Sequence of chain 2.B:
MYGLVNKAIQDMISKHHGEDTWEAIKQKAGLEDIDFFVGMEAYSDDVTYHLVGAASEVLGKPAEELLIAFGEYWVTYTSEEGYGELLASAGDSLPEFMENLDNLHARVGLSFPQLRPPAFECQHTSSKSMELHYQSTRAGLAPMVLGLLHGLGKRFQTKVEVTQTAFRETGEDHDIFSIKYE

The protein below binds the small molecule below.
Small molecule (SMILES): O=C(O)CCCCN(CCc1ccccc1OCc1ccc(-c2ccc(Oc3ccccc3)cc2)cc1)Cc1ccc(C(=O)O)cc1

Binding-site contacts:
Ligand atom OAA contacts residue SER136 of chain 2.B at 3.1 Å (h-bond).
Ligand atom CAX contacts residue LEU4 of chain 2.B at 3.5 Å (hydrophobic).
Ligand atom CAF contacts residue MET40 of chain 2.B at 3.6 Å (hydrophobic).
Ligand atom CBB contacts residue LEU141 of chain 2.B at 3.7 Å (hydrophobic).
Ligand atom CAR contacts residue TYR83 of chain 2.B at 3.2 Å (hydrophobic).
Ligand atom CBB contacts residue MET1 of chain 2.B at 3.6 Å (hydrophobic).
Ligand atom CAK contacts residue TYR83 of chain 2.B at 3.3 Å (hydrophobic).
Ligand atom CAX contacts residue TYR83 of chain 2.B at 3.5 Å (hydrophobic).
Ligand atom CAP contacts residue LEU148 of chain 2.B at 3.6 Å (hydrophobic).
Ligand atom CAX contacts residue VAL108 of chain 2.B at 3.6 Å (hydrophobic).
Ligand atom OAD contacts residue MET1 of chain 2.B at 3.4 Å.
Ligand atom CBK contacts residue ARG138 of chain 2.B at 3.3 Å.
Ligand atom CBG contacts residue HIS105 of chain 2.B at 3.3 Å.
Ligand atom CBL contacts residue TRP74 of chain 2.B at 3.4 Å (hydrophobic).
Ligand atom OAC contacts residue TYR134 of chain 2.B at 2.5 Å (h-bond).
Ligand atom OAB contacts residue ARG116 of chain 2.B at 3.0 Å (salt-bridge).
Ligand atom CBP contacts residue ARG138 of chain 2.B at 3.7 Å.
Ligand atom CAW contacts residue TRP74 of chain 2.B at 3.4 Å (hydrophobic).
Ligand atom OAB contacts residue ARG138 of chain 2.B at 2.7 Å (salt-bridge).
Ligand atom OBH contacts residue TRP74 of chain 2.B at 3.1 Å (h-bond).
Ligand atom CAG contacts residue SER111 of chain 2.B at 3.3 Å.
Ligand atom CBC contacts residue HIS105 of chain 2.B at 3.5 Å.
Ligand atom OAC contacts residue PRO118 of chain 2.B at 3.7 Å.
Ligand atom CAF contacts residue PHE112 of chain 2.B at 3.2 Å (hydrophobic).
Ligand atom CAE contacts residue SER111 of chain 2.B at 3.5 Å.
Ligand atom CBE contacts residue LEU148 of chain 2.B at 3.7 Å (hydrophobic).
Ligand atom CAR contacts residue VAL108 of chain 2.B at 3.6 Å (hydrophobic).
Ligand atom CAO contacts residue TRP74 of chain 2.B at 3.3 Å (hydrophobic).
Ligand atom CBJ contacts residue ARG138 of chain 2.B at 3.5 Å.
Ligand atom CAI contacts residue PHE97 of chain 2.B at 3.4 Å (hydrophobic).
Ligand atom CAP contacts residue LEU101 of chain 2.B at 3.6 Å (hydrophobic).
Ligand atom CBJ contacts residue TYR134 of chain 2.B at 3.6 Å (hydrophobic).
Ligand atom CBJ contacts residue SER136 of chain 2.B at 3.2 Å.
Ligand atom CBR contacts residue VAL108 of chain 2.B at 3.7 Å (hydrophobic).
Ligand atom CAR contacts residue LEU4 of chain 2.B at 3.6 Å (hydrophobic).
Ligand atom OAC contacts residue SER136 of chain 2.B at 2.6 Å (h-bond).
Ligand atom CBF contacts residue TRP74 of chain 2.B at 3.4 Å (hydrophobic).
Ligand atom OAA contacts residue ARG138 of chain 2.B at 2.7 Å (salt-bridge).
Ligand atom OAD contacts residue TYR2 of chain 2.B at 3.0 Å (h-bond).
Ligand atom CAT contacts residue ARG138 of chain 2.B at 3.5 Å.